Sequence of chain 1.A:
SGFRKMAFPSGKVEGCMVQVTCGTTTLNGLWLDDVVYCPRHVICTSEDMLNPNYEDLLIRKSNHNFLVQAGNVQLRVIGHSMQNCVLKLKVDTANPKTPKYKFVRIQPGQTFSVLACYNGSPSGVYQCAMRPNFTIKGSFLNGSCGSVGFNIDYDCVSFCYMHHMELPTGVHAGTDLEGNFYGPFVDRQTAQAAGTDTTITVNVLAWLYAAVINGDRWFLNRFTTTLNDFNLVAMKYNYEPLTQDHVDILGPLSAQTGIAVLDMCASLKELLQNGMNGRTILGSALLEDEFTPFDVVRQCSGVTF

Binding-site contacts:
Ligand atom C23 contacts residue ASN142 of chain 1.A at 3.3 Å.
Ligand atom C24 contacts residue GLU166 of chain 1.A at 3.5 Å.
Ligand atom C29 contacts residue MET49 of chain 1.A at 3.2 Å (hydrophobic).
Ligand atom C35 contacts residue CYS145 of chain 1.A at 2.7 Å (hydrophobic).
Ligand atom N49 contacts residue PHE140 of chain 1.A at 3.3 Å (h-bond).
Ligand atom N23 contacts residue GLU166 of chain 1.A at 2.8 Å (salt-bridge).
Ligand atom C22 contacts residue HIS164 of chain 1.A at 3.5 Å.
Ligand atom C40 contacts residue CYS145 of chain 1.A at 2.8 Å (hydrophobic).
Ligand atom C54 contacts residue ASN142 of chain 1.A at 2.9 Å.
Ligand atom O22 contacts residue MET165 of chain 1.A at 3.3 Å.
Ligand atom C35 contacts residue GLY143 of chain 1.A at 3.7 Å.
Ligand atom C30 contacts residue MET49 of chain 1.A at 3.4 Å (hydrophobic).
Ligand atom C34 contacts residue MET165 of chain 1.A at 3.3 Å (hydrophobic).
Ligand atom O48 contacts residue MET165 of chain 1.A at 3.7 Å.
Ligand atom C34 contacts residue ASP187 of chain 1.A at 3.6 Å.
Ligand atom C31 contacts residue GLU166 of chain 1.A at 3.6 Å.
Ligand atom O48 contacts residue HIS163 of chain 1.A at 2.7 Å (h-bond).
Ligand atom N38 contacts residue HIS164 of chain 1.A at 3.0 Å (h-bond).
Ligand atom C18 contacts residue GLN189 of chain 1.A at 3.7 Å.
Ligand atom O41 contacts residue SER144 of chain 1.A at 3.1 Å (h-bond).
Ligand atom C20 contacts residue HIS164 of chain 1.A at 3.4 Å.
Ligand atom C14 contacts residue GLY143 of chain 1.A at 3.6 Å.
Ligand atom O48 contacts residue GLU166 of chain 1.A at 3.7 Å.
Ligand atom O41 contacts residue GLY143 of chain 1.A at 2.7 Å (h-bond).
Ligand atom C51 contacts residue ASN142 of chain 1.A at 3.3 Å.
Ligand atom O22 contacts residue GLU166 of chain 1.A at 2.7 Å (salt-bridge).
Ligand atom C57 contacts residue CYS145 of chain 1.A at 1.8 Å (hydrophobic).
Ligand atom N36 contacts residue CYS145 of chain 1.A at 3.6 Å.
Ligand atom C36 contacts residue HIS164 of chain 1.A at 3.7 Å.
Ligand atom C17 contacts residue GLN189 of chain 1.A at 3.6 Å.
Ligand atom C15 contacts residue ASN142 of chain 1.A at 3.6 Å.
Ligand atom O48 contacts residue PHE140 of chain 1.A at 3.6 Å.
Ligand atom N38 contacts residue CYS145 of chain 1.A at 3.1 Å (h-bond).
Ligand atom O25 contacts residue GLU166 of chain 1.A at 3.3 Å (salt-bridge).
Ligand atom O41 contacts residue CYS145 of chain 1.A at 3.1 Å (h-bond).
Ligand atom C30 contacts residue ASP187 of chain 1.A at 3.4 Å.
Ligand atom O40 contacts residue CYS145 of chain 1.A at 2.5 Å (h-bond).
Ligand atom O40 contacts residue HIS41 of chain 1.A at 2.6 Å (h-bond).
Ligand atom C13 contacts residue GLY143 of chain 1.A at 3.5 Å.
Ligand atom C42 contacts residue CYS145 of chain 1.A at 3.2 Å (hydrophobic).

The small molecule below binds the protein below.
Small molecule (SMILES): CC(C)(C)OC(=O)Nc1cccn([C@@H](CC2CC2)C(=O)N[C@@H](C[C@@H]2CCNC2=O)[C@@H](O)C(=O)NCc2ccccc2)c1=O